Binding-site contacts:
Ligand atom C5 contacts residue ASN67 of chain 20.A at 3.7 Å.
Ligand atom C8 contacts residue ASN67 of chain 20.A at 4.2 Å.
Ligand atom O5 contacts residue ASN67 of chain 20.A at 2.4 Å (h-bond).
Ligand atom C2 contacts residue ASN67 of chain 20.A at 2.5 Å.
Ligand atom C1 contacts residue ASN67 of chain 20.A at 1.4 Å.
Ligand atom C7 contacts residue ASN67 of chain 20.A at 3.7 Å.
Ligand atom C4 contacts residue ASN67 of chain 20.A at 4.2 Å.
Ligand atom C8 contacts residue PHE90 of chain 20.A at 3.9 Å (hydrophobic).
Ligand atom C8 contacts residue MET118 of chain 20.A at 4.3 Å (hydrophobic).
Ligand atom N2 contacts residue ASN67 of chain 20.A at 2.9 Å (h-bond).
Ligand atom C3 contacts residue ASN67 of chain 20.A at 3.8 Å.
Ligand atom O7 contacts residue ASN67 of chain 20.A at 4.1 Å.

Sequence of chain 20.A:
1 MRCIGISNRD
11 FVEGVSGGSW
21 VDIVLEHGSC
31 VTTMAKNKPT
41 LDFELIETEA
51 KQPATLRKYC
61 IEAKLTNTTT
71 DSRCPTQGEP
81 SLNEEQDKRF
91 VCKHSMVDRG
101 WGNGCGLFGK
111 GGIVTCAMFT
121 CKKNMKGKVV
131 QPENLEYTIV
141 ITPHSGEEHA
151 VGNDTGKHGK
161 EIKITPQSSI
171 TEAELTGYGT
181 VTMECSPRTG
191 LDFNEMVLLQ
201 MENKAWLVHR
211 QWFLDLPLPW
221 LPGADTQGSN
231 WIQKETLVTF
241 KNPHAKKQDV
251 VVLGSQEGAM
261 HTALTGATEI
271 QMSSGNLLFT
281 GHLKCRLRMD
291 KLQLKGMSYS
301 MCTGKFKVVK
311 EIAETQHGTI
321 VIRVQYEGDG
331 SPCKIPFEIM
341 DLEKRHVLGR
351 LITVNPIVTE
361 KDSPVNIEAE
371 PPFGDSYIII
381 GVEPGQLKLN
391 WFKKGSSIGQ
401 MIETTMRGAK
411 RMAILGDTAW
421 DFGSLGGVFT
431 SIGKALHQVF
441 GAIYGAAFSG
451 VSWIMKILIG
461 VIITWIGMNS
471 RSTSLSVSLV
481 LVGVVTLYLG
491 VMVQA

The protein below binds the small molecule below.
Small molecule (SMILES): CC(=O)N[C@@H]1[C@@H](O)[C@H](O)[C@@H](CO)O[C@H]1O